A small-molecule ligand and the protein it binds are described below.
Small molecule (SMILES): Nc1ncnc2c1ncn2[C@@H]1O[C@H](CO[P](=O)(O)O[C@@H]2[C@H](O)[C@@H](CO[P](=O)(O)O[C@@H]3[C@H](O)[C@@H](COP(=O)(O)O)O[C@H]3n3cnc4c(N)ncnc43)O[C@H]2n2cnc3c(N)ncnc32)[C@@H](O)[C@H]1O

Sequence of chain 1.A:
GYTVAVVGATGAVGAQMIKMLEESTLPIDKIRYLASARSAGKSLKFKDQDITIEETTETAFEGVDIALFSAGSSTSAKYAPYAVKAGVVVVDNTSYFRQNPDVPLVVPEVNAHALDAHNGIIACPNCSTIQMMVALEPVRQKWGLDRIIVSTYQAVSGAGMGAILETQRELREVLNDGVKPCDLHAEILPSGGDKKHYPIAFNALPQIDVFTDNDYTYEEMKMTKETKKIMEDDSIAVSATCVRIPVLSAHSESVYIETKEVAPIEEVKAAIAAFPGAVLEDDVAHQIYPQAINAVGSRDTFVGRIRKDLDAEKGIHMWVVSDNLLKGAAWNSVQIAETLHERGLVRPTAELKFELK

Binding-site contacts:
Ligand atom OD' contacts residue THR11 of chain 1.A at 2.6 Å (h-bond).
Ligand atom C12 contacts residue SER37 of chain 1.A at 3.6 Å.
Ligand atom C12 contacts residue ALA36 of chain 1.A at 3.2 Å (hydrophobic).
Ligand atom P2 contacts residue SER40 of chain 1.A at 3.4 Å.
Ligand atom OBP contacts residue GLY12 of chain 1.A at 3.5 Å.
Ligand atom N11 contacts residue THR76 of chain 1.A at 3.7 Å.
Ligand atom N13 contacts residue ALA36 of chain 1.A at 3.4 Å.
Ligand atom OP' contacts residue ALA36 of chain 1.A at 3.5 Å.
Ligand atom N13 contacts residue SER37 of chain 1.A at 3.5 Å (h-bond).
Ligand atom OMP contacts residue SER37 of chain 1.A at 3.4 Å (h-bond).
Ligand atom CD' contacts residue THR11 of chain 1.A at 3.4 Å.
Ligand atom CC' contacts residue THR11 of chain 1.A at 3.9 Å.
Ligand atom O2' contacts residue GLY161 of chain 1.A at 3.7 Å.
Ligand atom OBP contacts residue GLY161 of chain 1.A at 3.5 Å.
Ligand atom C12 contacts residue THR57 of chain 1.A at 3.5 Å.
Ligand atom N16 contacts residue THR76 of chain 1.A at 3.8 Å.
Ligand atom OE' contacts residue ALA72 of chain 1.A at 3.2 Å.
Ligand atom P2 contacts residue THR11 of chain 1.A at 3.4 Å.
Ligand atom OLP contacts residue SER40 of chain 1.A at 3.1 Å (h-bond).
Ligand atom P2 contacts residue SER37 of chain 1.A at 3.5 Å.
Ligand atom OC' contacts residue ALA36 of chain 1.A at 3.6 Å.
Ligand atom CB' contacts residue ALA72 of chain 1.A at 3.8 Å (hydrophobic).
Ligand atom OMP contacts residue ARG39 of chain 1.A at 3.0 Å (salt-bridge).
Ligand atom C16 contacts residue THR76 of chain 1.A at 3.5 Å.
Ligand atom CD' contacts residue GLY12 of chain 1.A at 3.8 Å.
Ligand atom OP' contacts residue SER40 of chain 1.A at 2.7 Å (h-bond).
Ligand atom N19 contacts residue ALA72 of chain 1.A at 3.9 Å.
Ligand atom C15 contacts residue THR76 of chain 1.A at 3.6 Å.
Ligand atom OF' contacts residue GLY12 of chain 1.A at 3.2 Å.
Ligand atom OP' contacts residue SER37 of chain 1.A at 2.6 Å (h-bond).
Ligand atom OC' contacts residue THR11 of chain 1.A at 3.2 Å (h-bond).
Ligand atom P1 contacts residue MET162 of chain 1.A at 3.9 Å.
Ligand atom C12 contacts residue THR76 of chain 1.A at 3.7 Å.
Ligand atom OD' contacts residue GLY12 of chain 1.A at 3.1 Å (h-bond).
Ligand atom C15 contacts residue SER37 of chain 1.A at 3.9 Å.
Ligand atom OD' contacts residue GLY9 of chain 1.A at 3.3 Å.
Ligand atom OLP contacts residue THR11 of chain 1.A at 2.5 Å (h-bond).
Ligand atom OBP contacts residue MET162 of chain 1.A at 2.9 Å (h-bond).
Ligand atom N13 contacts residue ALA72 of chain 1.A at 3.7 Å.
Ligand atom OBP contacts residue ALA13 of chain 1.A at 2.9 Å (h-bond).